Binding-site contacts:
Ligand atom N contacts residue GLU79 of chain 1.A at 3.5 Å (salt-bridge).
Ligand atom ND2 contacts residue ILE78 of chain 1.A at 3.0 Å (h-bond).
Ligand atom CB contacts residue LEU133 of chain 1.A at 3.9 Å (hydrophobic).
Ligand atom CB contacts residue ILE78 of chain 1.A at 3.8 Å (hydrophobic).
Ligand atom CB contacts residue LEU133 of chain 1.A at 3.5 Å (hydrophobic).
Ligand atom CA contacts residue PHE129 of chain 1.A at 3.7 Å (hydrophobic).
Ligand atom CZ contacts residue SER122 of chain 1.A at 3.3 Å.
Ligand atom N contacts residue PRO86 of chain 1.A at 3.9 Å.
Ligand atom CA contacts residue GLU79 of chain 1.A at 3.6 Å.
Ligand atom CA contacts residue PRO86 of chain 1.A at 3.5 Å (hydrophobic).
Ligand atom OG contacts residue CYS132 of chain 1.A at 3.3 Å (h-bond).
Ligand atom CG contacts residue SER82 of chain 1.A at 3.8 Å.
Ligand atom CA contacts residue CYS84 of chain 1.A at 3.7 Å (hydrophobic).
Ligand atom CD1 contacts residue LYS80 of chain 1.A at 3.6 Å.
Ligand atom OD1 contacts residue PHE83 of chain 1.A at 3.1 Å.
Ligand atom CG contacts residue PHE129 of chain 1.A at 3.8 Å (hydrophobic).
Ligand atom ND2 contacts residue GLU79 of chain 1.A at 3.7 Å.
Ligand atom N contacts residue LEU133 of chain 1.A at 3.6 Å.
Ligand atom C contacts residue LEU133 of chain 1.A at 3.7 Å (hydrophobic).
Ligand atom CG contacts residue ILE78 of chain 1.A at 3.5 Å (hydrophobic).
Ligand atom OXT contacts residue ASP100 of chain 1.A at 2.9 Å (salt-bridge).
Ligand atom CB contacts residue CYS132 of chain 1.A at 3.6 Å (hydrophobic).
Ligand atom O contacts residue ARG99 of chain 1.A at 3.1 Å (salt-bridge).
Ligand atom ND2 contacts residue VAL81 of chain 1.A at 3.9 Å.
Ligand atom CB contacts residue CYS84 of chain 1.A at 3.5 Å (hydrophobic).
Ligand atom OD1 contacts residue VAL81 of chain 1.A at 3.9 Å.
Ligand atom N contacts residue PHE129 of chain 1.A at 3.4 Å.
Ligand atom CB contacts residue PHE129 of chain 1.A at 3.6 Å (hydrophobic).
Ligand atom O contacts residue CYS84 of chain 1.A at 2.8 Å (h-bond).
Ligand atom CB contacts residue PHE83 of chain 1.A at 3.5 Å (hydrophobic).
Ligand atom OE1 contacts residue LYS80 of chain 1.A at 3.9 Å.
Ligand atom O contacts residue GLU79 of chain 1.A at 3.3 Å.
Ligand atom CE2 contacts residue SER122 of chain 1.A at 3.5 Å.
Ligand atom OE1 contacts residue GLU79 of chain 1.A at 3.8 Å.
Ligand atom OD1 contacts residue SER82 of chain 1.A at 2.8 Å (h-bond).
Ligand atom C contacts residue CYS84 of chain 1.A at 3.9 Å (hydrophobic).
Ligand atom OG contacts residue LEU133 of chain 1.A at 3.8 Å.
Ligand atom CE1 contacts residue LYS80 of chain 1.A at 3.2 Å.
Ligand atom N contacts residue PRO86 of chain 1.A at 3.1 Å.
Ligand atom CZ contacts residue LYS80 of chain 1.A at 3.8 Å.

A protein and the small-molecule ligand that binds it are described below.
Small molecule (SMILES): CSCC[C@H](NC(=O)[C@H](CC(N)=O)NC(=O)[C@H](CO)NC(=O)[C@H](Cc1ccccc1)NC(=O)C[NH3+])C(=O)N[C@@H](CO)C(=O)N[C@@H](Cc1ccccc1)C(=O)N[C@@H](CCC(=O)O)C(=O)N[C@@H](CC(=O)O)C(=O)N[C@@H](Cc1ccccc1)C(=O)N1CCC[C@H]1C(=O)O

Sequence of chain 1.A:
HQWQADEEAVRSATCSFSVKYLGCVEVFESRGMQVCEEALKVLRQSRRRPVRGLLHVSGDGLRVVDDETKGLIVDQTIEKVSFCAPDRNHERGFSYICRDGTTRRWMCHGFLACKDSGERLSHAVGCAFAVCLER